Binding-site contacts:
Ligand atom C6 contacts residue LEU68 of chain 1.A at 3.9 Å (hydrophobic).
Ligand atom C2 contacts residue ARG71 of chain 1.A at 3.7 Å.
Ligand atom C1 contacts residue ILE43 of chain 2.A at 3.7 Å (hydrophobic).
Ligand atom C1' contacts residue TYR46 of chain 1.A at 3.9 Å (hydrophobic).
Ligand atom O2' contacts residue LEU68 of chain 1.A at 4.4 Å.
Ligand atom O2 contacts residue ARG71 of chain 1.A at 3.0 Å (salt-bridge).
Ligand atom O2' contacts residue ARG47 of chain 2.A at 3.8 Å.
Ligand atom O2 contacts residue THR44 of chain 2.A at 4.1 Å.
Ligand atom C1 contacts residue LEU68 of chain 1.A at 3.7 Å (hydrophobic).
Ligand atom O2' contacts residue TYR46 of chain 1.A at 2.8 Å (h-bond).
Ligand atom C3 contacts residue LEU68 of chain 1.A at 3.8 Å (hydrophobic).
Ligand atom C3 contacts residue ILE43 of chain 2.A at 4.0 Å (hydrophobic).
Ligand atom C5 contacts residue LEU50 of chain 1.A at 3.5 Å (hydrophobic).
Ligand atom O2 contacts residue LEU68 of chain 1.A at 4.1 Å.
Ligand atom C6 contacts residue PHE6 of chain 1.A at 4.0 Å (hydrophobic).
Ligand atom O1' contacts residue ARG71 of chain 1.A at 4.2 Å.
Ligand atom O2 contacts residue ILE43 of chain 2.A at 3.8 Å.
Ligand atom C4 contacts residue ILE43 of chain 2.A at 4.5 Å (hydrophobic).
Ligand atom C5 contacts residue LEU68 of chain 1.A at 4.1 Å (hydrophobic).
Ligand atom O1' contacts residue ARG88 of chain 1.A at 4.4 Å.
Ligand atom C4 contacts residue LEU50 of chain 1.A at 3.8 Å (hydrophobic).
Ligand atom C1' contacts residue ILE43 of chain 2.A at 4.1 Å (hydrophobic).
Ligand atom C5 contacts residue TYR46 of chain 1.A at 4.2 Å (hydrophobic).
Ligand atom O1' contacts residue THR44 of chain 2.A at 4.0 Å.
Ligand atom C1' contacts residue LEU68 of chain 1.A at 4.3 Å (hydrophobic).
Ligand atom O2' contacts residue ILE43 of chain 2.A at 4.2 Å.
Ligand atom C1 contacts residue TYR46 of chain 1.A at 4.0 Å (hydrophobic).
Ligand atom C4 contacts residue SAL1 of chain 1.C at 3.8 Å.
Ligand atom C2 contacts residue LEU68 of chain 1.A at 3.6 Å (hydrophobic).
Ligand atom C4 contacts residue LEU68 of chain 1.A at 4.0 Å (hydrophobic).
Ligand atom C3 contacts residue SAL1 of chain 1.C at 3.6 Å.
Ligand atom C2 contacts residue ILE43 of chain 2.A at 3.6 Å (hydrophobic).
Ligand atom C6 contacts residue LEU50 of chain 1.A at 4.0 Å (hydrophobic).
Ligand atom C5 contacts residue TYR64 of chain 1.A at 3.9 Å (hydrophobic).
Ligand atom C5 contacts residue PHE6 of chain 1.A at 4.2 Å (hydrophobic).
Ligand atom C6 contacts residue ILE43 of chain 2.A at 4.2 Å (hydrophobic).
Ligand atom C4 contacts residue TYR64 of chain 1.A at 4.1 Å (hydrophobic).
Ligand atom O1' contacts residue ILE43 of chain 2.A at 4.3 Å.
Ligand atom C6 contacts residue TYR46 of chain 1.A at 3.3 Å (hydrophobic).
Ligand atom C3 contacts residue ARG71 of chain 1.A at 4.0 Å.

Sequence of chain 1.A:
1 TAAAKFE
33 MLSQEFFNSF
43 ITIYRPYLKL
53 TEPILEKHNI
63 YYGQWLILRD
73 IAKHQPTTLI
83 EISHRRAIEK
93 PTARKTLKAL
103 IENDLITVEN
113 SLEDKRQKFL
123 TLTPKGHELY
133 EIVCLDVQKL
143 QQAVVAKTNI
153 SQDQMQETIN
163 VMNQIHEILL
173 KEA

Sequence of chain 2.A:
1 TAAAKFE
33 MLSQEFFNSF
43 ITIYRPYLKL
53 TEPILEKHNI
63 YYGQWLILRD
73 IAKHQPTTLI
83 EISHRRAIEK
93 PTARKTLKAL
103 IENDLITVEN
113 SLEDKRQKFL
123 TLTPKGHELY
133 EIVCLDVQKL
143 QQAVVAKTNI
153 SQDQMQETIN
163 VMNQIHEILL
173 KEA

This protein binds this small molecule.
Small molecule (SMILES): O=C(O)c1ccccc1O